This small molecule binds to this protein.
Small molecule (SMILES): CCCCNC(=O)[C@@H](NC(=O)[C@@H]1CC(=O)C[C@H]1[C@H](O)[C@H](CC(C)C)NC(=O)[C@H](CCSC)NC(=O)[C@H](CC(C)C)NC(C)=O)C(C)C

Sequence of chain 1.B:
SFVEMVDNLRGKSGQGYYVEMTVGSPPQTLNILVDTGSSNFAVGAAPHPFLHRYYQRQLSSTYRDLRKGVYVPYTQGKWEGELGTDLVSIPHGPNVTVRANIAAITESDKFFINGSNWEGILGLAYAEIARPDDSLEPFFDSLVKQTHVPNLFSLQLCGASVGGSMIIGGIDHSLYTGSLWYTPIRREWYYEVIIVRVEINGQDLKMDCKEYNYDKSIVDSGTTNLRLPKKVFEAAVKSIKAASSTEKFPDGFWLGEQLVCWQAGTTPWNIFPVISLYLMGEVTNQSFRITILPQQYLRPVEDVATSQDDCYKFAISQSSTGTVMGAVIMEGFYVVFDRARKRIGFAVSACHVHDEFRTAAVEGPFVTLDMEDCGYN

Binding-site contacts:
Ligand atom C55 contacts residue ASP244 of chain 1.B at 3.1 Å.
Ligand atom C98 contacts residue TYR87 of chain 1.B at 3.7 Å (hydrophobic).
Ligand atom O contacts residue THR88 of chain 1.B at 3.0 Å (h-bond).
Ligand atom O45 contacts residue ASP48 of chain 1.B at 2.5 Å (salt-bridge).
Ligand atom CD1 contacts residue ILE126 of chain 1.B at 3.6 Å (hydrophobic).
Ligand atom CD2 contacts residue GLN28 of chain 1.B at 3.6 Å.
Ligand atom O contacts residue THR248 of chain 1.B at 3.1 Å (h-bond).
Ligand atom O45 contacts residue ASP244 of chain 1.B at 2.5 Å (salt-bridge).
Ligand atom C98 contacts residue GLN89 of chain 1.B at 3.6 Å.
Ligand atom N contacts residue GLY246 of chain 1.B at 3.0 Å (h-bond).
Ligand atom O contacts residue GLN89 of chain 1.B at 3.1 Å (h-bond).
Ligand atom O contacts residue TYR214 of chain 1.B at 2.6 Å (h-bond).
Ligand atom C55 contacts residue THR88 of chain 1.B at 3.4 Å.
Ligand atom C contacts residue GLY50 of chain 1.B at 3.7 Å.
Ligand atom N contacts residue THR248 of chain 1.B at 2.9 Å (h-bond).
Ligand atom O58 contacts residue THR88 of chain 1.B at 3.2 Å (h-bond).
Ligand atom C55 contacts residue THR247 of chain 1.B at 3.3 Å.
Ligand atom O contacts residue THR88 of chain 1.B at 3.4 Å.
Ligand atom N contacts residue GLY50 of chain 1.B at 3.0 Å (h-bond).
Ligand atom C54 contacts residue THR88 of chain 1.B at 3.1 Å.
Ligand atom CD2 contacts residue GLY29 of chain 1.B at 3.5 Å.
Ligand atom N contacts residue GLY27 of chain 1.B at 3.6 Å.
Ligand atom C49 contacts residue GLY50 of chain 1.B at 3.3 Å.
Ligand atom O contacts residue TYR87 of chain 1.B at 3.1 Å.
Ligand atom C43 contacts residue ASP48 of chain 1.B at 3.6 Å.
Ligand atom CG2 contacts residue PRO86 of chain 1.B at 3.5 Å (hydrophobic).
Ligand atom C contacts residue PRO86 of chain 1.B at 3.6 Å (hydrophobic).
Ligand atom C54 contacts residue ASP244 of chain 1.B at 3.5 Å.
Ligand atom CB contacts residue THR248 of chain 1.B at 3.4 Å.
Ligand atom N contacts residue PRO86 of chain 1.B at 2.7 Å (h-bond).
Ligand atom C contacts residue TYR214 of chain 1.B at 3.6 Å (hydrophobic).
Ligand atom CD2 contacts residue LEU46 of chain 1.B at 3.5 Å (hydrophobic).
Ligand atom CG contacts residue GLY246 of chain 1.B at 3.4 Å.
Ligand atom O contacts residue THR247 of chain 1.B at 3.4 Å.
Ligand atom C47 contacts residue THR88 of chain 1.B at 3.7 Å.
Ligand atom O contacts residue GLN89 of chain 1.B at 3.2 Å (h-bond).
Ligand atom SD contacts residue ARG251 of chain 1.B at 3.4 Å (salt-bridge).
Ligand atom C4 contacts residue TYR87 of chain 1.B at 3.5 Å (hydrophobic).
Ligand atom C92 contacts residue GLY246 of chain 1.B at 3.6 Å.
Ligand atom CA contacts residue PRO86 of chain 1.B at 3.5 Å (hydrophobic).